A small-molecule ligand and the protein it binds are described below.
Small molecule (SMILES): CC(=O)N[C@@H]1[C@@H](O)[C@H](O)[C@@H](CO)O[C@H]1O

Sequence of chain 1.A:
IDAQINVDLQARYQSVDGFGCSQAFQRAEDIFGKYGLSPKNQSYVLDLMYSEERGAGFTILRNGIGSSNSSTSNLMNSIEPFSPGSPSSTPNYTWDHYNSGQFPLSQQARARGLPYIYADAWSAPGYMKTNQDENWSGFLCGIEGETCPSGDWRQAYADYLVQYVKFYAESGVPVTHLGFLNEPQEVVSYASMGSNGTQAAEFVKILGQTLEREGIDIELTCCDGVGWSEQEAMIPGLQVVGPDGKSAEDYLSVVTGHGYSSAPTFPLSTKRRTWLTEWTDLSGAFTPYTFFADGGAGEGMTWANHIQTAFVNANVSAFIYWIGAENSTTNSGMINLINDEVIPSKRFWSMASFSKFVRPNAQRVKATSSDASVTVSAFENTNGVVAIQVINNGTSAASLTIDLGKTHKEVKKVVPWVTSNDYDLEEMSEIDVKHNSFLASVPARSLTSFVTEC

Binding-site contacts:
Ligand atom C3 contacts residue THR217 of chain 1.A at 4.3 Å.
Ligand atom O6 contacts residue GLY164 of chain 1.A at 4.5 Å.
Ligand atom C5 contacts residue GLU163 of chain 1.A at 4.0 Å.
Ligand atom C8 contacts residue THR217 of chain 1.A at 3.5 Å.
Ligand atom C3 contacts residue GLU163 of chain 1.A at 4.0 Å.
Ligand atom O5 contacts residue GLN218 of chain 1.A at 3.7 Å.
Ligand atom C2 contacts residue THR217 of chain 1.A at 4.0 Å.
Ligand atom C4 contacts residue ASN215 of chain 1.A at 4.2 Å.
Ligand atom C3 contacts residue ASN215 of chain 1.A at 3.8 Å.
Ligand atom O6 contacts residue GLN218 of chain 1.A at 4.4 Å.
Ligand atom C1 contacts residue ASN215 of chain 1.A at 1.4 Å.
Ligand atom N2 contacts residue ASN215 of chain 1.A at 2.8 Å (h-bond).
Ligand atom C7 contacts residue ASN215 of chain 1.A at 3.5 Å.
Ligand atom O4 contacts residue GLU163 of chain 1.A at 3.1 Å (salt-bridge).
Ligand atom C1 contacts residue THR217 of chain 1.A at 4.1 Å.
Ligand atom C6 contacts residue GLY164 of chain 1.A at 3.9 Å.
Ligand atom N2 contacts residue THR217 of chain 1.A at 3.0 Å (h-bond).
Ligand atom C4 contacts residue GLU163 of chain 1.A at 3.9 Å.
Ligand atom C7 contacts residue THR217 of chain 1.A at 3.8 Å.
Ligand atom C5 contacts residue ASN215 of chain 1.A at 3.7 Å.
Ligand atom C6 contacts residue GLU163 of chain 1.A at 3.6 Å.
Ligand atom C6 contacts residue GLN218 of chain 1.A at 4.0 Å.
Ligand atom C1 contacts residue GLN218 of chain 1.A at 4.2 Å.
Ligand atom C2 contacts residue ASN215 of chain 1.A at 2.4 Å.
Ligand atom O7 contacts residue ASN215 of chain 1.A at 3.8 Å.
Ligand atom C5 contacts residue GLN218 of chain 1.A at 4.3 Å.
Ligand atom O5 contacts residue ASN215 of chain 1.A at 2.4 Å (h-bond).